Binding-site contacts:
Ligand atom C4 contacts residue ASN798 of chain 1.A at 4.2 Å.
Ligand atom C5 contacts residue SER800 of chain 1.A at 3.4 Å.
Ligand atom C3 contacts residue ASN798 of chain 1.A at 3.8 Å.
Ligand atom C7 contacts residue ASN798 of chain 1.A at 3.3 Å.
Ligand atom C5 contacts residue GLN801 of chain 1.A at 3.8 Å.
Ligand atom C5 contacts residue ASN798 of chain 1.A at 3.7 Å.
Ligand atom O5 contacts residue GLN801 of chain 1.A at 3.2 Å (h-bond).
Ligand atom O5 contacts residue SER800 of chain 1.A at 3.4 Å (h-bond).
Ligand atom C8 contacts residue ASN798 of chain 1.A at 4.3 Å.
Ligand atom O6 contacts residue GLN801 of chain 1.A at 3.9 Å.
Ligand atom C1 contacts residue SER800 of chain 1.A at 3.4 Å.
Ligand atom O5 contacts residue ASN798 of chain 1.A at 2.4 Å (h-bond).
Ligand atom C2 contacts residue ASN798 of chain 1.A at 2.5 Å.
Ligand atom N2 contacts residue ASN798 of chain 1.A at 2.9 Å (h-bond).
Ligand atom C6 contacts residue GLN801 of chain 1.A at 3.4 Å.
Ligand atom C6 contacts residue SER800 of chain 1.A at 4.1 Å.
Ligand atom O7 contacts residue ASN798 of chain 1.A at 3.3 Å (h-bond).
Ligand atom C1 contacts residue GLN801 of chain 1.A at 4.2 Å.
Ligand atom C1 contacts residue ASN798 of chain 1.A at 1.4 Å.

Sequence of chain 1.A:
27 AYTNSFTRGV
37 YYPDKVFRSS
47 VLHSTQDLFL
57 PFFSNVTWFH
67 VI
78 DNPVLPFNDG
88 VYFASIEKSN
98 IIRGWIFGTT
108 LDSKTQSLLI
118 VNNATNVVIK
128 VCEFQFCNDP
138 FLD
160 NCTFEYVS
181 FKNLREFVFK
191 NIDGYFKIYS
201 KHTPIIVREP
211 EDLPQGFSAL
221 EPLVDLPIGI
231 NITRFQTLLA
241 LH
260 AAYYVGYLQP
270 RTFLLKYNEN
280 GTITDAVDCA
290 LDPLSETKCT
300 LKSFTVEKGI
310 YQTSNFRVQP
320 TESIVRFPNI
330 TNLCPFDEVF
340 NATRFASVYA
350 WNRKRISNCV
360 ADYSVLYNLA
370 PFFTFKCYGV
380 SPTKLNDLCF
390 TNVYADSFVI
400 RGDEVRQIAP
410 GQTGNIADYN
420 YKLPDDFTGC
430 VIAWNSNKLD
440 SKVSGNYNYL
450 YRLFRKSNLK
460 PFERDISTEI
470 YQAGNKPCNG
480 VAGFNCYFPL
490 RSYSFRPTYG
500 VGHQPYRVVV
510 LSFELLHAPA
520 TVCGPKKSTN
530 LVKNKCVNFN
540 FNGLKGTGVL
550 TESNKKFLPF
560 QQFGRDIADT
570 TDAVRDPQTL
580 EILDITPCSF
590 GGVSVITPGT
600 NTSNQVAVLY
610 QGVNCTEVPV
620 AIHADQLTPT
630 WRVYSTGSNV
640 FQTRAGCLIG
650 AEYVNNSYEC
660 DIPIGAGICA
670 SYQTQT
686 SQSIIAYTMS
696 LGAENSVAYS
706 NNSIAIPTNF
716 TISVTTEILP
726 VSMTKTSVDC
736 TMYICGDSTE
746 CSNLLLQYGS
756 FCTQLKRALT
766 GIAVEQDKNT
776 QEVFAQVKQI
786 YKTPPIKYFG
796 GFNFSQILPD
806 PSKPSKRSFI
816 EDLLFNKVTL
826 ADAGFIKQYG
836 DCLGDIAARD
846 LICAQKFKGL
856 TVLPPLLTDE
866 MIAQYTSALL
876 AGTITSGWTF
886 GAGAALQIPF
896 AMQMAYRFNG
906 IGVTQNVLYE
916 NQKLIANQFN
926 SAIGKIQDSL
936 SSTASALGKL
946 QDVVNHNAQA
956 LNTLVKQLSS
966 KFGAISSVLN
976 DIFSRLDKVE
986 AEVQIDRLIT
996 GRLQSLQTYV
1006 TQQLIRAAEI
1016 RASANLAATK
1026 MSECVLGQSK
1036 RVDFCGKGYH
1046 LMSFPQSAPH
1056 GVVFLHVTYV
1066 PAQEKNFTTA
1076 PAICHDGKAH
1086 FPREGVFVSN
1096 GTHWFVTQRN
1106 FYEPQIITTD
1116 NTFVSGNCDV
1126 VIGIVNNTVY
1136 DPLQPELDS

A small-molecule ligand and the protein it binds are described below.
Small molecule (SMILES): CC(=O)N[C@H]1[C@H](O[C@H]2[C@H](O)[C@@H](NC(C)=O)CO[C@@H]2CO)O[C@H](CO)[C@@H](O)[C@@H]1O